Sequence of chain 1.D:
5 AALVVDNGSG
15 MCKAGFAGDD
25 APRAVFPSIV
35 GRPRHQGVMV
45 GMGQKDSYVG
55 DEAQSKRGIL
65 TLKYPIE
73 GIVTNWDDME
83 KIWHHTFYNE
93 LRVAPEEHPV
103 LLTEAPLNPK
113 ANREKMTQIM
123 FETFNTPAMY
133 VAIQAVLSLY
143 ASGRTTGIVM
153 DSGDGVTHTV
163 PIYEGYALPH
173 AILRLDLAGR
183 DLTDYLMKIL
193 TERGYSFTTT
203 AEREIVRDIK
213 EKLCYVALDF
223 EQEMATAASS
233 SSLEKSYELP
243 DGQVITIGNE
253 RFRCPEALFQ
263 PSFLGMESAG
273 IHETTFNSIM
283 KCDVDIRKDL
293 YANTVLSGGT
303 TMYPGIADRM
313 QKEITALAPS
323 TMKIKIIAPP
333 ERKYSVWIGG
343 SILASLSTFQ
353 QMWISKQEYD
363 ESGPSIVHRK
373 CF

Sequence of chain 1.C:
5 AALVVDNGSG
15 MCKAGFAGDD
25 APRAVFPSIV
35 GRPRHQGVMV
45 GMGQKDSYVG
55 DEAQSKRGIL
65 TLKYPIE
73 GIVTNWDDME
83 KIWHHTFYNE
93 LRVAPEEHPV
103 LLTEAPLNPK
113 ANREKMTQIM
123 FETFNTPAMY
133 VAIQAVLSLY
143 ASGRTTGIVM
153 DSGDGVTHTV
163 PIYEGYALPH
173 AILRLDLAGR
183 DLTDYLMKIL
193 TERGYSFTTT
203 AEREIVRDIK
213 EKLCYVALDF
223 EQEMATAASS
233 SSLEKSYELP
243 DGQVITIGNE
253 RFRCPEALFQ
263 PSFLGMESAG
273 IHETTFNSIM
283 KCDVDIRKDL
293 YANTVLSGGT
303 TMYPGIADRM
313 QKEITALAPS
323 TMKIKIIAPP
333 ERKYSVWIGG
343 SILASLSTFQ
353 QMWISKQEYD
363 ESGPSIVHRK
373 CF

Sequence of chain 1.B:
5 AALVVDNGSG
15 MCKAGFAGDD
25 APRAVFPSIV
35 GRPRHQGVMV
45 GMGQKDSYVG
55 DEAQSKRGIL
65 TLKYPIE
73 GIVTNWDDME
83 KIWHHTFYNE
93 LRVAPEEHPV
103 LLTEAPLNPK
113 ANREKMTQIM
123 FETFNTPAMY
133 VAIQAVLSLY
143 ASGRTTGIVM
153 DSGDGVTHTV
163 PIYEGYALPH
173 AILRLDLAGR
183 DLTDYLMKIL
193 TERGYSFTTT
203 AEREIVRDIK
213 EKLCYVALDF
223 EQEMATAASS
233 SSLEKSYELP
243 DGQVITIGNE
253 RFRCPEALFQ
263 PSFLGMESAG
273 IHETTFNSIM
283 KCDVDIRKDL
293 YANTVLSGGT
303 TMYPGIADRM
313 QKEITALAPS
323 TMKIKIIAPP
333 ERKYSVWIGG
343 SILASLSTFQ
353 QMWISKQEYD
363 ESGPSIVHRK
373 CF

This protein binds this small molecule.
Small molecule (SMILES): C[C@@H]1NC(=O)[C@H](C[C@@](C)(O)CO)NC(=O)[C@@H]2CC3=c4ccccc4=N[C@@H]3SC[C@H](NC(=O)[C@@H]([C@H](C)O)NC1=O)C(=O)N1C[C@H](O)C[C@H]1C(=O)N[C@@H](C)[C@@H](O)N2

Binding-site contacts:
Ligand atom CZ3 contacts residue THR193 of chain 1.D at 3.1 Å.
Ligand atom O1 contacts residue ARG195 of chain 1.D at 4.0 Å.
Ligand atom CH2 contacts residue LEU109 of chain 1.C at 3.9 Å (hydrophobic).
Ligand atom CE2 contacts residue ILE74 of chain 1.C at 3.4 Å (hydrophobic).
Ligand atom CG contacts residue GLY196 of chain 1.D at 3.8 Å.
Ligand atom O contacts residue SER198 of chain 1.D at 3.1 Å (h-bond).
Ligand atom CB contacts residue HIC72 of chain 1.C at 4.0 Å.
Ligand atom O1 contacts residue GLY196 of chain 1.D at 2.7 Å (h-bond).
Ligand atom CZ2 contacts residue ARG176 of chain 1.C at 3.3 Å.
Ligand atom CD2 contacts residue GLY196 of chain 1.D at 4.0 Å.
Ligand atom CD1 contacts residue ARG195 of chain 1.D at 3.3 Å.
Ligand atom CD2 contacts residue ILE74 of chain 1.C at 3.7 Å (hydrophobic).
Ligand atom CA contacts residue GLY196 of chain 1.D at 4.0 Å.
Ligand atom CG contacts residue GLY196 of chain 1.D at 4.0 Å.
Ligand atom CB contacts residue TYR197 of chain 1.D at 4.0 Å (hydrophobic).
Ligand atom CG2 contacts residue VAL286 of chain 1.B at 3.7 Å (hydrophobic).
Ligand atom CE2 contacts residue SER198 of chain 1.D at 3.7 Å.
Ligand atom CZ3 contacts residue PRO111 of chain 1.C at 3.6 Å (hydrophobic).
Ligand atom N contacts residue GLY196 of chain 1.D at 3.8 Å.
Ligand atom CD1 contacts residue TYR197 of chain 1.D at 3.5 Å (hydrophobic).
Ligand atom CE3 contacts residue PRO111 of chain 1.C at 4.0 Å (hydrophobic).
Ligand atom CB contacts residue GLY196 of chain 1.D at 3.3 Å.
Ligand atom CE3 contacts residue SER198 of chain 1.D at 3.8 Å.
Ligand atom CG contacts residue SER198 of chain 1.D at 4.0 Å.
Ligand atom CE3 contacts residue GLY196 of chain 1.D at 3.3 Å.
Ligand atom CH2 contacts residue THR193 of chain 1.D at 3.2 Å.
Ligand atom CZ2 contacts residue ILE74 of chain 1.C at 3.5 Å (hydrophobic).
Ligand atom NE1 contacts residue ILE74 of chain 1.C at 3.9 Å.
Ligand atom CA contacts residue GLY196 of chain 1.D at 4.0 Å.
Ligand atom CB contacts residue TYR197 of chain 1.D at 3.5 Å (hydrophobic).
Ligand atom CD2 contacts residue SER198 of chain 1.D at 3.6 Å.
Ligand atom CH2 contacts residue PRO111 of chain 1.C at 4.0 Å (hydrophobic).
Ligand atom N contacts residue GLY196 of chain 1.D at 3.2 Å (h-bond).
Ligand atom CH2 contacts residue ILE74 of chain 1.C at 3.9 Å (hydrophobic).
Ligand atom CB contacts residue GLY196 of chain 1.D at 4.0 Å.
Ligand atom CG2 contacts residue PHE199 of chain 1.D at 4.0 Å (hydrophobic).
Ligand atom OG1 contacts residue ARG289 of chain 1.B at 3.7 Å.
Ligand atom CB contacts residue GLU71 of chain 1.C at 3.6 Å.
Ligand atom N contacts residue TYR197 of chain 1.D at 3.7 Å.
Ligand atom O contacts residue TYR197 of chain 1.D at 3.5 Å.